A small-molecule ligand and the protein it binds are described below.
Small molecule (SMILES): CC(=O)N[C@@H]1[C@@H](O)[C@H](O)[C@@H](CO)O[C@H]1O

Sequence of chain 1.A:
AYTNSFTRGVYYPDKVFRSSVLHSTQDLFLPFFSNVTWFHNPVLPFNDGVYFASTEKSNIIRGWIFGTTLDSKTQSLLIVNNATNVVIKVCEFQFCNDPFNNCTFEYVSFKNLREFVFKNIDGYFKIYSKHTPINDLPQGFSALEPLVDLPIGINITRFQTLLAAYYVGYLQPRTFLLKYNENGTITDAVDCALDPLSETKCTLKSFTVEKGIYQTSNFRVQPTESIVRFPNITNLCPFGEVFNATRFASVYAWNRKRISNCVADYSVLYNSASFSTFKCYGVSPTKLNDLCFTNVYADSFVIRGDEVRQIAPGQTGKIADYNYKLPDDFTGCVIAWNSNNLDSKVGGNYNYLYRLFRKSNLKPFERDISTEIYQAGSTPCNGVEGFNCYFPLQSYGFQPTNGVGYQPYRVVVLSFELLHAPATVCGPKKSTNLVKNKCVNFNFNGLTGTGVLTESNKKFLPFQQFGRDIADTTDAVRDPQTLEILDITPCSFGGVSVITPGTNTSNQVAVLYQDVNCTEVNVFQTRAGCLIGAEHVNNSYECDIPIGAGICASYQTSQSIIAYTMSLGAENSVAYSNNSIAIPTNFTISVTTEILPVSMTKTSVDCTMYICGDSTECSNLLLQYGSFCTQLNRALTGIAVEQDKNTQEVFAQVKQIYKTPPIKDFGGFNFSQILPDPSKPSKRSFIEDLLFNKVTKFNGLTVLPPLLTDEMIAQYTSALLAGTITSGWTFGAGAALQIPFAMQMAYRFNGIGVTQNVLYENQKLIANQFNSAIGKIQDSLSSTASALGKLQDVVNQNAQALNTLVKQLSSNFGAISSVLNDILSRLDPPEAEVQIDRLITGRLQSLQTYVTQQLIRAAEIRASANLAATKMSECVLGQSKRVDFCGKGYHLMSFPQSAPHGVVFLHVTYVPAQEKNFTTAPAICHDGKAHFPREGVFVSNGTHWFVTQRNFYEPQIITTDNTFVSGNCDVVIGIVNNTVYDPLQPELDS

Binding-site contacts:
Ligand atom N2 contacts residue ASN61 of chain 1.A at 3.3 Å (h-bond).
Ligand atom C2 contacts residue ASN61 of chain 1.A at 2.5 Å.
Ligand atom C5 contacts residue ASN61 of chain 1.A at 3.5 Å.
Ligand atom C8 contacts residue TYR28 of chain 1.A at 3.9 Å (hydrophobic).
Ligand atom C4 contacts residue ASN61 of chain 1.A at 3.7 Å.
Ligand atom N2 contacts residue TYR28 of chain 1.A at 4.0 Å.
Ligand atom C7 contacts residue ASN61 of chain 1.A at 3.8 Å.
Ligand atom O6 contacts residue ASN61 of chain 1.A at 2.9 Å (h-bond).
Ligand atom C6 contacts residue ASN61 of chain 1.A at 3.5 Å.
Ligand atom C1 contacts residue ASN61 of chain 1.A at 1.5 Å.
Ligand atom O5 contacts residue ASN61 of chain 1.A at 2.5 Å (h-bond).
Ligand atom C3 contacts residue ASN61 of chain 1.A at 3.8 Å.
Ligand atom C2 contacts residue TYR28 of chain 1.A at 4.1 Å (hydrophobic).
Ligand atom O6 contacts residue THR29 of chain 1.A at 4.4 Å.
Ligand atom C8 contacts residue ASN61 of chain 1.A at 4.1 Å.
Ligand atom O6 contacts residue ASN30 of chain 1.A at 4.0 Å.